Binding-site contacts:
Ligand atom N4 contacts residue GLU212 of chain 1.C at 2.8 Å (salt-bridge).
Ligand atom N1 contacts residue TRP314 of chain 1.C at 3.5 Å.
Ligand atom CM5 contacts residue TRP314 of chain 1.C at 3.6 Å (hydrophobic).
Ligand atom C2 contacts residue LEU76 of chain 1.C at 3.5 Å (hydrophobic).
Ligand atom N3 contacts residue GLU212 of chain 1.C at 2.8 Å (salt-bridge).
Ligand atom C6 contacts residue GLN151 of chain 1.C at 3.5 Å.
Ligand atom O2 contacts residue PHE149 of chain 1.C at 3.6 Å.
Ligand atom N1 contacts residue PHE149 of chain 1.C at 3.9 Å.
Ligand atom CM5 contacts residue GLU273 of chain 1.C at 3.6 Å.
Ligand atom N1 contacts residue HIS58 of chain 1.C at 4.0 Å.
Ligand atom C4 contacts residue HIS58 of chain 1.C at 4.0 Å.
Ligand atom O2 contacts residue ILE178 of chain 1.C at 3.6 Å.
Ligand atom N1 contacts residue GLN151 of chain 1.C at 2.7 Å (h-bond).
Ligand atom C6 contacts residue TRP314 of chain 1.C at 3.4 Å (hydrophobic).
Ligand atom C5 contacts residue HIS58 of chain 1.C at 3.5 Å.
Ligand atom C2 contacts residue HIS209 of chain 1.C at 4.0 Å.
Ligand atom N4 contacts residue FE21 of chain 1.S at 3.6 Å.
Ligand atom O2 contacts residue GLU212 of chain 1.C at 3.8 Å.
Ligand atom C4 contacts residue LEU76 of chain 1.C at 3.9 Å (hydrophobic).
Ligand atom N3 contacts residue LEU76 of chain 1.C at 3.2 Å.
Ligand atom C4 contacts residue FE21 of chain 1.S at 3.6 Å.
Ligand atom C6 contacts residue HIS58 of chain 1.C at 3.6 Å.
Ligand atom CM5 contacts residue SER309 of chain 1.C at 3.2 Å.
Ligand atom C4 contacts residue GLU212 of chain 1.C at 3.5 Å.
Ligand atom N4 contacts residue HIS241 of chain 1.C at 3.5 Å (h-bond).
Ligand atom C5 contacts residue TRP314 of chain 1.C at 3.7 Å (hydrophobic).
Ligand atom C5 contacts residue ASP308 of chain 1.C at 4.1 Å.
Ligand atom CM5 contacts residue ASP308 of chain 1.C at 3.5 Å.
Ligand atom N3 contacts residue HIS209 of chain 1.C at 3.7 Å.
Ligand atom C5 contacts residue FE21 of chain 1.S at 4.0 Å.
Ligand atom C2 contacts residue PHE149 of chain 1.C at 4.0 Å (hydrophobic).
Ligand atom C4 contacts residue ASP308 of chain 1.C at 3.8 Å.
Ligand atom N4 contacts residue ASP308 of chain 1.C at 2.6 Å (salt-bridge).
Ligand atom C2 contacts residue GLN151 of chain 1.C at 3.6 Å.
Ligand atom CM5 contacts residue HIS58 of chain 1.C at 3.5 Å.
Ligand atom O2 contacts residue HIS209 of chain 1.C at 4.0 Å.
Ligand atom O2 contacts residue GLN151 of chain 1.C at 3.0 Å (h-bond).
Ligand atom O2 contacts residue LEU76 of chain 1.C at 3.6 Å.
Ligand atom C2 contacts residue GLU212 of chain 1.C at 3.7 Å.
Ligand atom N4 contacts residue GLU273 of chain 1.C at 4.0 Å.

Sequence of chain 1.C:
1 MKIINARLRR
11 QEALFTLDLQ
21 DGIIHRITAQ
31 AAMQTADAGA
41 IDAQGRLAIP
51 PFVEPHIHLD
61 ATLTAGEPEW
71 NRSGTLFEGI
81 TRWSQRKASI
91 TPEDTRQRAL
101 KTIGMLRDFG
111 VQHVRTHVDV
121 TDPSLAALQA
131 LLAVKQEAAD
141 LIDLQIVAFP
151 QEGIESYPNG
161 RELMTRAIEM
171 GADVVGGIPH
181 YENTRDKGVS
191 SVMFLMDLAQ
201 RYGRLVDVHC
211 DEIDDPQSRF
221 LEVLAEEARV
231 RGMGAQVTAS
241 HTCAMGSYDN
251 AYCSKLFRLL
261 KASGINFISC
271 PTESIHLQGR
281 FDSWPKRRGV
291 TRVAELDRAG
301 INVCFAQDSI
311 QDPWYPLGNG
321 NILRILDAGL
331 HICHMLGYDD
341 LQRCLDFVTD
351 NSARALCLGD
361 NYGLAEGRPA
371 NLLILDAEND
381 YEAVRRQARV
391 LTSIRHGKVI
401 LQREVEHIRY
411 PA

The small molecule below binds the protein below.
Small molecule (SMILES): Cc1c[nH]c(=O)nc1N